Binding-site contacts:
Ligand atom O contacts residue J011 of chain 1.C at 2.8 Å (h-bond).
Ligand atom OD1 contacts residue LYS298 of chain 1.A at 3.5 Å (salt-bridge).
Ligand atom N contacts residue VAL297 of chain 1.A at 4.1 Å.
Ligand atom CA contacts residue J011 of chain 1.C at 3.8 Å.
Ligand atom CA contacts residue LYS298 of chain 1.A at 3.1 Å.
Ligand atom O contacts residue LEU296 of chain 1.A at 4.2 Å.
Ligand atom N contacts residue J011 of chain 1.C at 3.3 Å.
Ligand atom CG contacts residue LYS298 of chain 1.A at 3.6 Å.
Ligand atom C contacts residue J011 of chain 1.C at 3.3 Å.
Ligand atom N contacts residue TYR295 of chain 1.A at 3.7 Å.
Ligand atom N contacts residue LEU296 of chain 1.A at 2.7 Å (h-bond).
Ligand atom C contacts residue LYS298 of chain 1.A at 4.5 Å.
Ligand atom N contacts residue LYS298 of chain 1.A at 3.1 Å.
Ligand atom CA contacts residue LEU296 of chain 1.A at 4.0 Å (hydrophobic).
Ligand atom CB contacts residue LYS298 of chain 1.A at 3.5 Å.
Ligand atom CB contacts residue J011 of chain 1.C at 4.0 Å.

Sequence of chain 1.A:
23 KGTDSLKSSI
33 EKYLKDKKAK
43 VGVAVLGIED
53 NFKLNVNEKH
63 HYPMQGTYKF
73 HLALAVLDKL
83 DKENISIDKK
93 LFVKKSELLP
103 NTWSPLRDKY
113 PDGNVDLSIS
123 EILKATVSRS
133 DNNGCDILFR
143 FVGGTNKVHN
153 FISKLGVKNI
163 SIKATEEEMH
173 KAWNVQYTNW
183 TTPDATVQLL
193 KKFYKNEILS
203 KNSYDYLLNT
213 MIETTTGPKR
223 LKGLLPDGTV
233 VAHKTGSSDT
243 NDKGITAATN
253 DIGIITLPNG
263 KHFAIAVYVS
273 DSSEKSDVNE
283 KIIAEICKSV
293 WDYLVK

This protein binds this small molecule.
Small molecule (SMILES): N[C@@H](CC(=O)O)C(=O)O